A protein and the small-molecule ligand that binds it are described below.
Small molecule (SMILES): CCN(CCc1ccc(Cl)c(Cl)c1)C[C@H](O)COc1ccc(NS(C)(=O)=O)cc1

Sequence of chain 1.A:
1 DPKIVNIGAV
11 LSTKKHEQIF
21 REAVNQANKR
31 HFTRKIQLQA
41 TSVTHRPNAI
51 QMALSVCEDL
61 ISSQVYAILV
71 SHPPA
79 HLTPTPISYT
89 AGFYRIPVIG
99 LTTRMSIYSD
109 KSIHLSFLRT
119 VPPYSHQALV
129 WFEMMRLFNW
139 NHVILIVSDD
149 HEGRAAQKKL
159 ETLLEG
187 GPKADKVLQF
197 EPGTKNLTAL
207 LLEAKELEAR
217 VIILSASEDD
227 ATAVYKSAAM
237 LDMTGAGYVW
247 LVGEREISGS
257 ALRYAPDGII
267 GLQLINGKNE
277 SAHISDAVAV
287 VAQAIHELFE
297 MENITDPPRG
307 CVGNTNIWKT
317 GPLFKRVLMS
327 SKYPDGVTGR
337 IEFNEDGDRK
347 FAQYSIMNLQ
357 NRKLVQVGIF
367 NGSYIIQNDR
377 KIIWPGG

Sequence of chain 1.B:
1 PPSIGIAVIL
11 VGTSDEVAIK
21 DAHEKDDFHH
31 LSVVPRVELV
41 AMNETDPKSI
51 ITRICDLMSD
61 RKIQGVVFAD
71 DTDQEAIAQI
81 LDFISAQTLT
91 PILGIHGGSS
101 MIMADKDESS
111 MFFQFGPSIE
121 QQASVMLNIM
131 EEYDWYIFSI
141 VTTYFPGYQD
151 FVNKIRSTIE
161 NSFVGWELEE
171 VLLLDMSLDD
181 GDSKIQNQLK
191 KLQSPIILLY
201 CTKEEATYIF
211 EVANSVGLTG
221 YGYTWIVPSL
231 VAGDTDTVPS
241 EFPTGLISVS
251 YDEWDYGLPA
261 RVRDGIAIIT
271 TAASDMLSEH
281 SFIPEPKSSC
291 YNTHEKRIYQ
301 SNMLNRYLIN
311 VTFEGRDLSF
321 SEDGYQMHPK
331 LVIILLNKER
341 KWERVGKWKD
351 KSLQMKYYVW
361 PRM

Binding-site contacts:
Ligand atom C16 contacts residue LEU113 of chain 1.A at 3.5 Å (hydrophobic).
Ligand atom N22 contacts residue GLU205 of chain 1.B at 3.1 Å (salt-bridge).
Ligand atom C21 contacts residue LEU113 of chain 1.A at 3.7 Å (hydrophobic).
Ligand atom C14 contacts residue SER110 of chain 1.A at 3.1 Å.
Ligand atom CL1 contacts residue THR88 of chain 1.A at 3.7 Å.
Ligand atom C19 contacts residue PHE145 of chain 1.B at 3.5 Å (hydrophobic).
Ligand atom C20 contacts residue GLU205 of chain 1.B at 3.4 Å.
Ligand atom C12 contacts residue ILE111 of chain 1.A at 3.5 Å (hydrophobic).
Ligand atom C07 contacts residue GLN79 of chain 1.B at 3.5 Å.
Ligand atom C24 contacts residue TYR144 of chain 1.B at 3.3 Å (hydrophobic).
Ligand atom C05 contacts residue TYR87 of chain 1.A at 3.5 Å (hydrophobic).
Ligand atom CL1 contacts residue PHE91 of chain 1.A at 3.5 Å.
Ligand atom C14 contacts residue LEU113 of chain 1.A at 3.3 Å (hydrophobic).
Ligand atom C24 contacts residue SER177 of chain 1.B at 3.6 Å.
Ligand atom O15 contacts residue LEU113 of chain 1.A at 3.4 Å.
Ligand atom O25 contacts residue SER177 of chain 1.B at 3.5 Å (h-bond).
Ligand atom C10 contacts residue TYR87 of chain 1.A at 3.6 Å (hydrophobic).
Ligand atom C02 contacts residue TYR87 of chain 1.A at 3.6 Å (hydrophobic).
Ligand atom C17 contacts residue LEU113 of chain 1.A at 3.4 Å (hydrophobic).
Ligand atom O27 contacts residue GLN79 of chain 1.B at 3.2 Å.
Ligand atom O25 contacts residue GLU205 of chain 1.B at 3.5 Å (salt-bridge).
Ligand atom C10 contacts residue GLN79 of chain 1.B at 3.4 Å.
Ligand atom C08 contacts residue GLN79 of chain 1.B at 3.5 Å.
Ligand atom CL1 contacts residue PRO47 of chain 1.B at 3.5 Å.
Ligand atom C18 contacts residue LEU113 of chain 1.A at 3.5 Å (hydrophobic).
Ligand atom N09 contacts residue GLN79 of chain 1.B at 3.0 Å (h-bond).
Ligand atom C04 contacts residue TYR87 of chain 1.A at 3.7 Å (hydrophobic).
Ligand atom C12 contacts residue SER110 of chain 1.A at 3.3 Å.
Ligand atom O25 contacts residue MET176 of chain 1.B at 3.4 Å.
Ligand atom C17 contacts residue PRO146 of chain 1.B at 3.7 Å (hydrophobic).
Ligand atom N22 contacts residue PHE145 of chain 1.B at 3.2 Å (h-bond).
Ligand atom C08 contacts residue TYR87 of chain 1.A at 3.5 Å (hydrophobic).
Ligand atom C02 contacts residue PHE83 of chain 1.B at 3.7 Å (hydrophobic).
Ligand atom O26 contacts residue LEU174 of chain 1.B at 3.7 Å.
Ligand atom C17 contacts residue SER110 of chain 1.A at 3.5 Å.
Ligand atom O26 contacts residue MET176 of chain 1.B at 3.0 Å (h-bond).
Ligand atom C01 contacts residue TYR87 of chain 1.A at 3.5 Å (hydrophobic).
Ligand atom CL1 contacts residue TYR87 of chain 1.A at 3.6 Å.
Ligand atom C18 contacts residue TYR144 of chain 1.B at 3.5 Å (hydrophobic).
Ligand atom N22 contacts residue TYR144 of chain 1.B at 3.5 Å.